Binding-site contacts:
Ligand atom N2 contacts residue ASN106 of chain 1.F at 3.0 Å (h-bond).
Ligand atom O7 contacts residue ASN109 of chain 1.F at 3.0 Å (h-bond).
Ligand atom C1 contacts residue ASN109 of chain 1.F at 4.2 Å.
Ligand atom C4 contacts residue ASN106 of chain 1.F at 4.1 Å.
Ligand atom C2 contacts residue ASN109 of chain 1.F at 4.5 Å.
Ligand atom C7 contacts residue VAL111 of chain 1.F at 4.0 Å (hydrophobic).
Ligand atom C3 contacts residue ASN106 of chain 1.F at 3.7 Å.
Ligand atom O6 contacts residue THR108 of chain 1.F at 3.5 Å (h-bond).
Ligand atom O7 contacts residue ASN106 of chain 1.F at 3.7 Å.
Ligand atom C1 contacts residue THR108 of chain 1.F at 4.4 Å.
Ligand atom C2 contacts residue ASN106 of chain 1.F at 2.4 Å.
Ligand atom C1 contacts residue ASN106 of chain 1.F at 1.4 Å.
Ligand atom O5 contacts residue THR108 of chain 1.F at 3.7 Å.
Ligand atom C5 contacts residue ASN106 of chain 1.F at 3.5 Å.
Ligand atom C8 contacts residue VAL111 of chain 1.F at 3.5 Å (hydrophobic).
Ligand atom O5 contacts residue ASN106 of chain 1.F at 2.2 Å (h-bond).
Ligand atom O6 contacts residue ASN106 of chain 1.F at 3.2 Å (h-bond).
Ligand atom C7 contacts residue ASN106 of chain 1.F at 3.6 Å.
Ligand atom C6 contacts residue ASN106 of chain 1.F at 4.4 Å.
Ligand atom C7 contacts residue ASN109 of chain 1.F at 4.0 Å.
Ligand atom N2 contacts residue ASN109 of chain 1.F at 4.5 Å.
Ligand atom O7 contacts residue VAL111 of chain 1.F at 4.3 Å.

The protein below binds the small molecule below.
Small molecule (SMILES): CC(=O)N[C@@H]1[C@@H](O)[C@H](O)[C@@H](CO)O[C@H]1O

Sequence of chain 1.F:
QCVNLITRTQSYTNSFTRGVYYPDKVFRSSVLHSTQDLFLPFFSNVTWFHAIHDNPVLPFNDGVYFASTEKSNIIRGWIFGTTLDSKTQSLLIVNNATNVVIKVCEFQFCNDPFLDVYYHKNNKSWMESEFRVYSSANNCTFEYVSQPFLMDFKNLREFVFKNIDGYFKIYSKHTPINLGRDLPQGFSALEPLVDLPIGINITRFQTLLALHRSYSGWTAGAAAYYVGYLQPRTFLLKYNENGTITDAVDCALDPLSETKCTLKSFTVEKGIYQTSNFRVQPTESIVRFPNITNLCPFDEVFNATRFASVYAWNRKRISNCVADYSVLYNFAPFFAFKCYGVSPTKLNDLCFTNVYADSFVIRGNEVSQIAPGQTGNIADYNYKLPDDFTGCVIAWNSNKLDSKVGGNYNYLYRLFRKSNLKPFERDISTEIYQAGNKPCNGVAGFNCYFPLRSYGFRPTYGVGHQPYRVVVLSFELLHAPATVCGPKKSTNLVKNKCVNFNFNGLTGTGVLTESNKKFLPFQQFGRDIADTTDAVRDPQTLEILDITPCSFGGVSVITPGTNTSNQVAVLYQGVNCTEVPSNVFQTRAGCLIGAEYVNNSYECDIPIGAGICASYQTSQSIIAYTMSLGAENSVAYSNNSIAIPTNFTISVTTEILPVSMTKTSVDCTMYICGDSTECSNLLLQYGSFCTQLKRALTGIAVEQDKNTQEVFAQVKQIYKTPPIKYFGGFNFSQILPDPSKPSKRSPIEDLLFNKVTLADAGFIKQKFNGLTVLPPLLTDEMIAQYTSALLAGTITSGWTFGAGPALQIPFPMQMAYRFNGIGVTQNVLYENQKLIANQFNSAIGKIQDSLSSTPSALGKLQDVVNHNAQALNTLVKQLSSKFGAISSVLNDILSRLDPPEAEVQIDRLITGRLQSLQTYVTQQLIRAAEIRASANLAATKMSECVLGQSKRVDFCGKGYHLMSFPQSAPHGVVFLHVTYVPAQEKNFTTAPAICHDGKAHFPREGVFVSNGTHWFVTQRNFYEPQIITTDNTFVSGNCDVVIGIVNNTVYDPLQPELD